Sequence of chain 1.K:
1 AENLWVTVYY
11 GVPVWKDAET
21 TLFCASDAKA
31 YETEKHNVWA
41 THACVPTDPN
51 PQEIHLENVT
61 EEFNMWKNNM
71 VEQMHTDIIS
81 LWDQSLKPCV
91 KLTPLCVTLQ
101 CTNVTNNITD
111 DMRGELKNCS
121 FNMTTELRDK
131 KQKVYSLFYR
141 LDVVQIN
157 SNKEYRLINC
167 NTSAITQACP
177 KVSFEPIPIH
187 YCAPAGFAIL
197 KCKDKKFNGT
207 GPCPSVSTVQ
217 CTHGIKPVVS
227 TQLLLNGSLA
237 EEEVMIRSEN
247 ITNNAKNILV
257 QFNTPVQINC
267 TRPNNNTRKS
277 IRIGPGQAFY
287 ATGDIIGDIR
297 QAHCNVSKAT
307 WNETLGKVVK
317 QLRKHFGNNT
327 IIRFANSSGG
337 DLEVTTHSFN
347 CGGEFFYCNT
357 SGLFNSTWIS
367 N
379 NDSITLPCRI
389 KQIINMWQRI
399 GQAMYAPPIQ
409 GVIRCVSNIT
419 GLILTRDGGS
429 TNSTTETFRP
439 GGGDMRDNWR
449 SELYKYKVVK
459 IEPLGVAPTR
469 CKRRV

Binding-site contacts:
Ligand atom O7 contacts residue SER120 of chain 1.K at 3.1 Å (h-bond).
Ligand atom C7 contacts residue SER120 of chain 1.K at 3.9 Å.
Ligand atom N2 contacts residue SER120 of chain 1.K at 3.9 Å.
Ligand atom O6 contacts residue ASN118 of chain 1.K at 4.5 Å.
Ligand atom N2 contacts residue ASN118 of chain 1.K at 3.0 Å (h-bond).
Ligand atom C7 contacts residue ASN118 of chain 1.K at 3.7 Å.
Ligand atom O6 contacts residue THR105 of chain 1.K at 4.4 Å.
Ligand atom C3 contacts residue TYR135 of chain 1.K at 4.2 Å (hydrophobic).
Ligand atom C2 contacts residue TYR135 of chain 1.K at 3.7 Å (hydrophobic).
Ligand atom C4 contacts residue ASN118 of chain 1.K at 4.3 Å.
Ligand atom C1 contacts residue ASN118 of chain 1.K at 1.4 Å.
Ligand atom C8 contacts residue ASN118 of chain 1.K at 3.9 Å.
Ligand atom C5 contacts residue ASN118 of chain 1.K at 3.6 Å.
Ligand atom C3 contacts residue ASN118 of chain 1.K at 3.9 Å.
Ligand atom C1 contacts residue TYR135 of chain 1.K at 4.5 Å (hydrophobic).
Ligand atom C2 contacts residue ASN118 of chain 1.K at 2.6 Å.
Ligand atom C8 contacts residue THR105 of chain 1.K at 4.2 Å.
Ligand atom O7 contacts residue THR102 of chain 1.K at 3.8 Å.
Ligand atom N2 contacts residue TYR135 of chain 1.K at 4.3 Å.
Ligand atom O5 contacts residue ASN118 of chain 1.K at 2.4 Å (h-bond).
Ligand atom C8 contacts residue THR102 of chain 1.K at 3.9 Å.
Ligand atom O5 contacts residue TYR135 of chain 1.K at 4.2 Å.
Ligand atom O6 contacts residue ASP290 of chain 1.K at 4.5 Å.
Ligand atom C4 contacts residue TYR135 of chain 1.K at 4.3 Å (hydrophobic).
Ligand atom O3 contacts residue TYR135 of chain 1.K at 3.7 Å.
Ligand atom C7 contacts residue THR102 of chain 1.K at 4.0 Å.

A small-molecule ligand and the protein it binds are described below.
Small molecule (SMILES): CC(=O)N[C@H]1[C@H](O[C@H]2[C@H](O)[C@@H](NC(C)=O)CO[C@@H]2CO)O[C@H](CO)[C@@H](O[C@@H]2O[C@H](CO)[C@@H](O)[C@H](O)[C@@H]2O)[C@@H]1O